A protein and the small-molecule ligand that binds it are described below.
Small molecule (SMILES): CC(=O)N[C@@H]1[C@@H](O)[C@H](O)[C@@H](CO)O[C@H]1O

Binding-site contacts:
Ligand atom C8 contacts residue GLN164 of chain 1.A at 3.6 Å.
Ligand atom O4 contacts residue ASP159 of chain 1.A at 2.9 Å (salt-bridge).
Ligand atom N2 contacts residue GLN164 of chain 1.A at 2.9 Å (h-bond).
Ligand atom C1 contacts residue NDG1 of chain 1.J at 0.2 Å.
Ligand atom C3 contacts residue GLN164 of chain 1.A at 3.8 Å.
Ligand atom O4 contacts residue NDG1 of chain 1.J at 0.2 Å (h-bond).
Ligand atom C3 contacts residue TRP166 of chain 1.A at 3.9 Å (hydrophobic).
Ligand atom C4 contacts residue ASP159 of chain 1.A at 4.0 Å.
Ligand atom C8 contacts residue GLY165 of chain 1.A at 3.6 Å.
Ligand atom O7 contacts residue GLU191 of chain 1.A at 2.9 Å (salt-bridge).
Ligand atom O7 contacts residue TRP166 of chain 1.A at 4.1 Å.
Ligand atom C7 contacts residue NDG1 of chain 1.J at 0.1 Å.
Ligand atom C8 contacts residue NDG1 of chain 1.J at 0.1 Å.
Ligand atom O7 contacts residue NDG1 of chain 1.J at 0.1 Å (h-bond).
Ligand atom C2 contacts residue NDG1 of chain 1.J at 0.1 Å.
Ligand atom C8 contacts residue TRP166 of chain 1.A at 3.7 Å (hydrophobic).
Ligand atom C7 contacts residue TRP166 of chain 1.A at 3.7 Å (hydrophobic).
Ligand atom C7 contacts residue GLN164 of chain 1.A at 3.8 Å.
Ligand atom C4 contacts residue PHE195 of chain 1.A at 4.2 Å (hydrophobic).
Ligand atom O6 contacts residue NDG1 of chain 1.J at 0.1 Å (h-bond).
Ligand atom O3 contacts residue ASP159 of chain 1.A at 2.7 Å (salt-bridge).
Ligand atom C3 contacts residue NDG1 of chain 1.J at 0.1 Å.
Ligand atom C8 contacts residue GLU191 of chain 1.A at 4.0 Å.
Ligand atom C7 contacts residue GLU191 of chain 1.A at 3.9 Å.
Ligand atom N2 contacts residue TRP166 of chain 1.A at 3.5 Å (h-bond).
Ligand atom O3 contacts residue NDG1 of chain 1.J at 0.1 Å (h-bond).
Ligand atom O7 contacts residue PHE195 of chain 1.A at 3.9 Å.
Ligand atom O7 contacts residue GLY190 of chain 1.A at 3.5 Å.
Ligand atom C3 contacts residue ASP159 of chain 1.A at 3.6 Å.
Ligand atom C5 contacts residue NDG1 of chain 1.J at 0.2 Å.
Ligand atom C8 contacts residue HIS171 of chain 1.A at 3.5 Å.
Ligand atom O3 contacts residue TRP166 of chain 1.A at 2.9 Å (h-bond).
Ligand atom C4 contacts residue NDG1 of chain 1.J at 0.1 Å.
Ligand atom C2 contacts residue GLN164 of chain 1.A at 3.8 Å.
Ligand atom O5 contacts residue NDG1 of chain 1.J at 0.2 Å (h-bond).
Ligand atom O1 contacts residue NDG1 of chain 1.J at 1.3 Å.
Ligand atom N2 contacts residue NDG1 of chain 1.J at 0.1 Å (h-bond).
Ligand atom C2 contacts residue TRP166 of chain 1.A at 4.2 Å (hydrophobic).
Ligand atom C6 contacts residue NDG1 of chain 1.J at 0.1 Å.
Ligand atom O3 contacts residue GLN164 of chain 1.A at 4.1 Å.

Sequence of chain 1.A:
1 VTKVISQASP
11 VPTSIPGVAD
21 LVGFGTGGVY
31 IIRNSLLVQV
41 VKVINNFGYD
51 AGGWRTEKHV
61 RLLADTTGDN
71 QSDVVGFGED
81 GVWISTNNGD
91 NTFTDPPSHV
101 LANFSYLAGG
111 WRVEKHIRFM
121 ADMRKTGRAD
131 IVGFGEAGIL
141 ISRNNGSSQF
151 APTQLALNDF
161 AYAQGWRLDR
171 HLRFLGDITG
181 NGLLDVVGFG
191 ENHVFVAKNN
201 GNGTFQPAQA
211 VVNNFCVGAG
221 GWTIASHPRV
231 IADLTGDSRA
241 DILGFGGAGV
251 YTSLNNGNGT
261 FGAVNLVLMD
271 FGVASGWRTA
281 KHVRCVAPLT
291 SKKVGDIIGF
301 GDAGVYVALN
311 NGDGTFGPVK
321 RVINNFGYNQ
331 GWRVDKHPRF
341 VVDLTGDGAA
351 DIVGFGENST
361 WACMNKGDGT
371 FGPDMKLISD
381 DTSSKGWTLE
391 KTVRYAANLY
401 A